Binding-site contacts:
Ligand atom C3 contacts residue ARG158 of chain 1.D at 3.9 Å.
Ligand atom C3 contacts residue ASN378 of chain 1.D at 3.8 Å.
Ligand atom O2 contacts residue ARG158 of chain 1.D at 2.9 Å (salt-bridge).
Ligand atom C2 contacts residue ASN378 of chain 1.D at 2.5 Å.
Ligand atom O6 contacts residue ARG158 of chain 1.D at 3.4 Å (salt-bridge).
Ligand atom C7 contacts residue ASN378 of chain 1.D at 3.1 Å.
Ligand atom C2 contacts residue THR385 of chain 1.D at 4.1 Å.
Ligand atom O5 contacts residue ASN378 of chain 1.D at 2.4 Å (h-bond).
Ligand atom C4 contacts residue ASN378 of chain 1.D at 4.2 Å.
Ligand atom C5 contacts residue ASN378 of chain 1.D at 3.6 Å.
Ligand atom N2 contacts residue ASN378 of chain 1.D at 3.0 Å (h-bond).
Ligand atom C1 contacts residue THR385 of chain 1.D at 3.9 Å.
Ligand atom C2 contacts residue ARG158 of chain 1.D at 3.5 Å.
Ligand atom C1 contacts residue ASN378 of chain 1.D at 1.5 Å.
Ligand atom C8 contacts residue ASN378 of chain 1.D at 3.5 Å.
Ligand atom C7 contacts residue THR385 of chain 1.D at 4.1 Å.
Ligand atom O3 contacts residue ARG158 of chain 1.D at 3.2 Å (salt-bridge).
Ligand atom O4 contacts residue ARG158 of chain 1.D at 4.3 Å.
Ligand atom O5 contacts residue THR385 of chain 1.D at 4.0 Å.
Ligand atom O7 contacts residue ASN378 of chain 1.D at 3.2 Å (h-bond).
Ligand atom O7 contacts residue THR385 of chain 1.D at 3.2 Å (h-bond).
Ligand atom C8 contacts residue LYS379 of chain 1.D at 3.9 Å.

Sequence of chain 1.D:
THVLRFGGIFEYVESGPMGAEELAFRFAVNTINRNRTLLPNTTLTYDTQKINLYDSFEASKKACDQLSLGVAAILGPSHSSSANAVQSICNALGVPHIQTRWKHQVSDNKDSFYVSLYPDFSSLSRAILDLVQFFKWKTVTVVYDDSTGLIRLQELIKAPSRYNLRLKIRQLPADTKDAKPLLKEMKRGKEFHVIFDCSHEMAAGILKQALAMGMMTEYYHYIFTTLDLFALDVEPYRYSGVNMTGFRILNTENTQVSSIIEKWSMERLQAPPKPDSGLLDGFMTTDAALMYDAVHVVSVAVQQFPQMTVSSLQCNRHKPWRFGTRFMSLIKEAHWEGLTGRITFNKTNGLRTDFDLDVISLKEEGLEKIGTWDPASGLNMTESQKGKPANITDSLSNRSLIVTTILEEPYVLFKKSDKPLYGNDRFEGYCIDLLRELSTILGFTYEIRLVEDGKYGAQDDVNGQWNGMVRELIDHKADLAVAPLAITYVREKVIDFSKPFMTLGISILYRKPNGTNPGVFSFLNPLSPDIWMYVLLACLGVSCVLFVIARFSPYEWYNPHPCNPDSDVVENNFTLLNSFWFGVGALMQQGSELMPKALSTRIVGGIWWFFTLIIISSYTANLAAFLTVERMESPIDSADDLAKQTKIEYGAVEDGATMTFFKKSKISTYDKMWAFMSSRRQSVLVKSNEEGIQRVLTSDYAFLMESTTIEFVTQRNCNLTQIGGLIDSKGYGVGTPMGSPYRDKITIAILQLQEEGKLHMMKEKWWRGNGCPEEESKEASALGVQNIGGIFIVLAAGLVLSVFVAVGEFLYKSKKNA

This protein binds this small molecule.
Small molecule (SMILES): CC(=O)N[C@H]1[C@H](O[C@H]2[C@H](O)[C@@H](NC(C)=O)CO[C@@H]2CO)O[C@H](CO)[C@@H](O[C@@H]2O[C@H](CO)[C@@H](O)[C@H](O)[C@@H]2O)[C@@H]1O